Binding-site contacts:
Ligand atom C7 contacts residue ASN242 of chain 2.A at 3.8 Å.
Ligand atom O7 contacts residue ASN242 of chain 2.A at 4.0 Å.
Ligand atom O5 contacts residue ASN242 of chain 2.A at 2.3 Å (h-bond).
Ligand atom C7 contacts residue ILE240 of chain 2.A at 4.1 Å (hydrophobic).
Ligand atom C5 contacts residue ASN242 of chain 2.A at 3.7 Å.
Ligand atom C8 contacts residue ILE240 of chain 2.A at 3.4 Å (hydrophobic).
Ligand atom N2 contacts residue ILE240 of chain 2.A at 3.9 Å.
Ligand atom C4 contacts residue ASN242 of chain 2.A at 4.2 Å.
Ligand atom C2 contacts residue ASN242 of chain 2.A at 2.5 Å.
Ligand atom N2 contacts residue ASN242 of chain 2.A at 3.0 Å (h-bond).
Ligand atom C1 contacts residue ASN242 of chain 2.A at 1.4 Å.
Ligand atom C3 contacts residue ASN242 of chain 2.A at 3.8 Å.

The protein below binds the small molecule below.
Small molecule (SMILES): CC(=O)N[C@@H]1[C@@H](O)[C@H](O)[C@@H](CO)O[C@H]1O

Sequence of chain 2.A:
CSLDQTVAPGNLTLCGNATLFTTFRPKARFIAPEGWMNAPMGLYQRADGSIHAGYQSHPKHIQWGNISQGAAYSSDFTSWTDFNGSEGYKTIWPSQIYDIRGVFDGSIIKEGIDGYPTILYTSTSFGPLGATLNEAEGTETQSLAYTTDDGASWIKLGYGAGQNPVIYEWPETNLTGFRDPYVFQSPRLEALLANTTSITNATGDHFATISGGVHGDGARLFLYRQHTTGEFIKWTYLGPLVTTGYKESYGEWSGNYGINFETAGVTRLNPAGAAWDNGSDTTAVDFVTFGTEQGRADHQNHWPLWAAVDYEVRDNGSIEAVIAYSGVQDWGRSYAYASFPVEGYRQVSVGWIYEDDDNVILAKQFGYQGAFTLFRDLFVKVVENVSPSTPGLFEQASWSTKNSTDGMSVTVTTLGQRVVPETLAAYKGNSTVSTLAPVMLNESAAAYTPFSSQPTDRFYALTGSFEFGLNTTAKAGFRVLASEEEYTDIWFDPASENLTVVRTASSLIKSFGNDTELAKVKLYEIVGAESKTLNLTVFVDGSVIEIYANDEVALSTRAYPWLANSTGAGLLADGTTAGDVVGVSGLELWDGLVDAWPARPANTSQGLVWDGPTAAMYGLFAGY